Binding-site contacts:
Ligand atom O5 contacts residue ASN613 of chain 1.A at 2.4 Å (h-bond).
Ligand atom O5 contacts residue THR615 of chain 1.A at 4.0 Å.
Ligand atom C2 contacts residue ASN613 of chain 1.A at 2.5 Å.
Ligand atom C1 contacts residue THR615 of chain 1.A at 4.3 Å.
Ligand atom C3 contacts residue ASN613 of chain 1.A at 3.8 Å.
Ligand atom C1 contacts residue ASN613 of chain 1.A at 1.5 Å.
Ligand atom C8 contacts residue GLN641 of chain 1.A at 3.6 Å.
Ligand atom C5 contacts residue ASN613 of chain 1.A at 3.7 Å.
Ligand atom C7 contacts residue ASN613 of chain 1.A at 3.2 Å.
Ligand atom N2 contacts residue ASN613 of chain 1.A at 2.9 Å (h-bond).
Ligand atom O7 contacts residue ASN613 of chain 1.A at 3.1 Å (h-bond).
Ligand atom O6 contacts residue THR615 of chain 1.A at 4.4 Å.
Ligand atom C4 contacts residue ASN613 of chain 1.A at 4.3 Å.
Ligand atom C8 contacts residue ASN613 of chain 1.A at 4.2 Å.

The small molecule below binds the protein below.
Small molecule (SMILES): CC(=O)N[C@@H]1[C@@H](O)[C@H](O)[C@@H](CO)O[C@H]1O

Sequence of chain 1.A:
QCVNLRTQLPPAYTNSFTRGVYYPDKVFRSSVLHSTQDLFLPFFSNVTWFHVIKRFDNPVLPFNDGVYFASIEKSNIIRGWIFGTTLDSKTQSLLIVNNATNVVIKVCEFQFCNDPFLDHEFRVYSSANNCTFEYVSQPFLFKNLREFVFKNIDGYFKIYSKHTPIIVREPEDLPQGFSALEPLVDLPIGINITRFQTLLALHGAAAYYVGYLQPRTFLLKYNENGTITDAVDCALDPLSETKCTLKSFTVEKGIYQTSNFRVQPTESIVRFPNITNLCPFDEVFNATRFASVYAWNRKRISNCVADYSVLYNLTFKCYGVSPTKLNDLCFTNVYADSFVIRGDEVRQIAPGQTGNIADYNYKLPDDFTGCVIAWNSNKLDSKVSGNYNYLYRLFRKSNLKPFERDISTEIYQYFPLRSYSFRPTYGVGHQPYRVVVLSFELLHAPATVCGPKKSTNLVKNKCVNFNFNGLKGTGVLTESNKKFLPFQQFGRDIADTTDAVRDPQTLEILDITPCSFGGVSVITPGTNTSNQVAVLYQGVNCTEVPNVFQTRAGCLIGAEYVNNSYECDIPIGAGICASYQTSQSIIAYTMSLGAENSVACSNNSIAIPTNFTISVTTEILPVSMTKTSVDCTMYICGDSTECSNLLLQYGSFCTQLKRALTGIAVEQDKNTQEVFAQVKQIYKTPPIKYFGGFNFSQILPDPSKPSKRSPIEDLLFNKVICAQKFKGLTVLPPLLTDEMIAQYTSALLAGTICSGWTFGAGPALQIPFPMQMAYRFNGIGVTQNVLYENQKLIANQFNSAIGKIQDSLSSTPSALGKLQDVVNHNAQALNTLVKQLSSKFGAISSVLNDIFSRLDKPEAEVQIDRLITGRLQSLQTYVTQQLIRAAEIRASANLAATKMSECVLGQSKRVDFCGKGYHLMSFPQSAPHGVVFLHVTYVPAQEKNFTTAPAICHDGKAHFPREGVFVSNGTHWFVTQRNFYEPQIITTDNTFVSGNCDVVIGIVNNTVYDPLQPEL